Binding-site contacts:
Ligand atom C1 contacts residue LEU896 of chain 1.B at 4.3 Å (hydrophobic).
Ligand atom C4 contacts residue ASN691 of chain 1.B at 4.3 Å.
Ligand atom O4 contacts residue LEU896 of chain 1.B at 4.2 Å.
Ligand atom C2 contacts residue ASN691 of chain 1.B at 2.5 Å.
Ligand atom C8 contacts residue ASN691 of chain 1.B at 4.4 Å.
Ligand atom O6 contacts residue GLN900 of chain 1.B at 3.9 Å.
Ligand atom O7 contacts residue ASN691 of chain 1.B at 3.4 Å (h-bond).
Ligand atom C7 contacts residue LEU896 of chain 1.B at 4.0 Å (hydrophobic).
Ligand atom O5 contacts residue ASN691 of chain 1.B at 2.4 Å (h-bond).
Ligand atom O7 contacts residue LEU896 of chain 1.B at 3.6 Å.
Ligand atom C1 contacts residue ASN691 of chain 1.B at 1.5 Å.
Ligand atom C7 contacts residue ASN691 of chain 1.B at 3.3 Å.
Ligand atom C3 contacts residue ASN691 of chain 1.B at 3.9 Å.
Ligand atom C8 contacts residue LEU896 of chain 1.B at 4.0 Å (hydrophobic).
Ligand atom O7 contacts residue GLN1045 of chain 1.B at 4.1 Å.
Ligand atom N2 contacts residue ASN691 of chain 1.B at 2.9 Å (h-bond).
Ligand atom C5 contacts residue LEU896 of chain 1.B at 4.2 Å (hydrophobic).
Ligand atom C5 contacts residue ASN691 of chain 1.B at 3.8 Å.

Sequence of chain 1.B:
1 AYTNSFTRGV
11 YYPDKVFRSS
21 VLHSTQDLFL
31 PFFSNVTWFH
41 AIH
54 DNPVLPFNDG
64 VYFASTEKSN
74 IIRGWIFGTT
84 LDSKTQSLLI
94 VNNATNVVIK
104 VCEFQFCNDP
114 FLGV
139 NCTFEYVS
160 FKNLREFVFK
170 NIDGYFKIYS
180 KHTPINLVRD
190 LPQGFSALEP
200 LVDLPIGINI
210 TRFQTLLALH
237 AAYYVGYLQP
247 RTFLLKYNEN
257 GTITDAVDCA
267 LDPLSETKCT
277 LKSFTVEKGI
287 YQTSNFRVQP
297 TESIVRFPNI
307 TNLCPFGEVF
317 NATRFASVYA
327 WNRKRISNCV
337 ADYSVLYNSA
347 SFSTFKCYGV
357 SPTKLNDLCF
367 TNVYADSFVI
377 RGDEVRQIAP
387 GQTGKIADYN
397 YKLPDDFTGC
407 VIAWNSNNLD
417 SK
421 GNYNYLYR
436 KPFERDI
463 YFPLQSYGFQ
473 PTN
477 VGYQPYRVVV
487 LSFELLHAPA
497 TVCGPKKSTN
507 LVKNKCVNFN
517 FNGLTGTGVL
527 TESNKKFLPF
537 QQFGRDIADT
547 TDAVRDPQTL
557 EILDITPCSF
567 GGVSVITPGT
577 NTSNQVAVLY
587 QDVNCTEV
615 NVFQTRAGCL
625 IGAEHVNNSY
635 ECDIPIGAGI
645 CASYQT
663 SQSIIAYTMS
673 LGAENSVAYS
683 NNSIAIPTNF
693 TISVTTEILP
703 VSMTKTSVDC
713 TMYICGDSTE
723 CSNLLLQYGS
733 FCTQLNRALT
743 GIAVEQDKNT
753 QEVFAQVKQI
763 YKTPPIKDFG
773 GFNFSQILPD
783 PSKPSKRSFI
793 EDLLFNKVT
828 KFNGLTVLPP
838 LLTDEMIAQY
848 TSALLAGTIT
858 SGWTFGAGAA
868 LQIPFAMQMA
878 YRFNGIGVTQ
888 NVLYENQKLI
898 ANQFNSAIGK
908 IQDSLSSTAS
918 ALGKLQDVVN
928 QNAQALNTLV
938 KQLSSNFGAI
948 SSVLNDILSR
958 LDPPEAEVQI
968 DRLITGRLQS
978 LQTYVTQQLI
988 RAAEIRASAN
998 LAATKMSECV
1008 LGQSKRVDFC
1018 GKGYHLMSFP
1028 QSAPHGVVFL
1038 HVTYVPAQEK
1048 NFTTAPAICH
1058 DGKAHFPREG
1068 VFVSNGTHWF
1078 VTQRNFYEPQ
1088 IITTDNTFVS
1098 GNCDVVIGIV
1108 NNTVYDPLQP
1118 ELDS

The protein below binds the small molecule below.
Small molecule (SMILES): CC(=O)N[C@H]1[C@H](O[C@H]2[C@H](O)[C@@H](NC(C)=O)CO[C@@H]2CO)O[C@H](CO)[C@@H](O)[C@@H]1O